Sequence of chain 1.C:
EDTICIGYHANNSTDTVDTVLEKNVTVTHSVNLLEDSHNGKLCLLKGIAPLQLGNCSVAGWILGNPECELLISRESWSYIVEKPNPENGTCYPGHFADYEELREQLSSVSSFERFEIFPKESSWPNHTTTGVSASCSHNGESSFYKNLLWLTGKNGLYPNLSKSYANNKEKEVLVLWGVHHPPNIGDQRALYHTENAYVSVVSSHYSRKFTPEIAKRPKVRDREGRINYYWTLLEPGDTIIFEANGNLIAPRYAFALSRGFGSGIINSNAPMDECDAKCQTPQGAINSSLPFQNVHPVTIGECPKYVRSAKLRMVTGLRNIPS

The protein below binds the small molecule below.
Small molecule (SMILES): CC(=O)N[C@H]1[C@H](O[C@H]2[C@H](O)[C@@H](NC(C)=O)CO[C@@H]2CO)O[C@H](CO)[C@@H](O)[C@@H]1O

Binding-site contacts:
Ligand atom N2 contacts residue ASN55 of chain 1.C at 2.9 Å (h-bond).
Ligand atom C2 contacts residue ASN55 of chain 1.C at 2.5 Å.
Ligand atom O5 contacts residue ASN55 of chain 1.C at 2.3 Å (h-bond).
Ligand atom C4 contacts residue ASN55 of chain 1.C at 4.2 Å.
Ligand atom C1 contacts residue ASN55 of chain 1.C at 1.4 Å.
Ligand atom O7 contacts residue ASN55 of chain 1.C at 3.5 Å (h-bond).
Ligand atom C5 contacts residue ASN55 of chain 1.C at 3.6 Å.
Ligand atom C7 contacts residue ASN55 of chain 1.C at 3.4 Å.
Ligand atom C3 contacts residue ASN55 of chain 1.C at 3.8 Å.